Binding-site contacts:
Ligand atom N3 contacts residue TRP143 of chain 1.B at 3.0 Å (h-bond).
Ligand atom C2 contacts residue TRP143 of chain 1.B at 3.4 Å (hydrophobic).
Ligand atom C6 contacts residue MET114 of chain 1.C at 4.1 Å (hydrophobic).
Ligand atom C8 contacts residue TRP143 of chain 1.B at 3.7 Å (hydrophobic).
Ligand atom C3 contacts residue LEU112 of chain 1.C at 4.0 Å (hydrophobic).
Ligand atom C10 contacts residue CYS187 of chain 1.B at 3.7 Å (hydrophobic).
Ligand atom BR1 contacts residue LEU102 of chain 1.C at 3.9 Å.
Ligand atom N3 contacts residue TYR89 of chain 1.B at 2.7 Å (h-bond).
Ligand atom C3 contacts residue TRP143 of chain 1.B at 4.0 Å (hydrophobic).
Ligand atom N1 contacts residue THR144 of chain 1.B at 3.6 Å.
Ligand atom C2 contacts residue MET114 of chain 1.C at 3.4 Å (hydrophobic).
Ligand atom C3 contacts residue CYS187 of chain 1.B at 3.8 Å (hydrophobic).
Ligand atom BR1 contacts residue LEU112 of chain 1.C at 3.2 Å.
Ligand atom N3 contacts residue SER142 of chain 1.B at 3.9 Å.
Ligand atom C9 contacts residue TRP143 of chain 1.B at 3.8 Å (hydrophobic).
Ligand atom C3 contacts residue CYS188 of chain 1.B at 3.8 Å (hydrophobic).
Ligand atom N2 contacts residue TRP143 of chain 1.B at 3.5 Å (h-bond).
Ligand atom N2 contacts residue MET114 of chain 1.C at 3.3 Å.
Ligand atom C5 contacts residue LEU112 of chain 1.C at 3.9 Å (hydrophobic).
Ligand atom C8 contacts residue TYR192 of chain 1.B at 3.6 Å (hydrophobic).
Ligand atom C5 contacts residue THR144 of chain 1.B at 3.8 Å.
Ligand atom C3 contacts residue MET114 of chain 1.C at 3.8 Å (hydrophobic).
Ligand atom C6 contacts residue TRP143 of chain 1.B at 3.2 Å (hydrophobic).
Ligand atom C7 contacts residue TRP53 of chain 1.C at 3.7 Å (hydrophobic).
Ligand atom N1 contacts residue TRP143 of chain 1.B at 3.9 Å.
Ligand atom C1 contacts residue TRP143 of chain 1.B at 3.4 Å (hydrophobic).
Ligand atom C4 contacts residue LEU112 of chain 1.C at 3.3 Å (hydrophobic).
Ligand atom N1 contacts residue MET114 of chain 1.C at 3.7 Å.
Ligand atom C7 contacts residue TYR89 of chain 1.B at 3.5 Å (hydrophobic).
Ligand atom C8 contacts residue TYR185 of chain 1.B at 3.6 Å (hydrophobic).
Ligand atom BR1 contacts residue TYR113 of chain 1.C at 4.1 Å.
Ligand atom BR1 contacts residue ARG104 of chain 1.C at 3.6 Å.
Ligand atom BR1 contacts residue ALA103 of chain 1.C at 4.1 Å.
Ligand atom BR1 contacts residue THR144 of chain 1.B at 3.9 Å.
Ligand atom C1 contacts residue MET114 of chain 1.C at 3.5 Å (hydrophobic).
Ligand atom C10 contacts residue MET114 of chain 1.C at 3.5 Å (hydrophobic).
Ligand atom C9 contacts residue TYR185 of chain 1.B at 3.9 Å (hydrophobic).
Ligand atom C9 contacts residue TYR192 of chain 1.B at 3.8 Å (hydrophobic).
Ligand atom C8 contacts residue TYR89 of chain 1.B at 3.3 Å (hydrophobic).
Ligand atom C7 contacts residue TRP143 of chain 1.B at 3.7 Å (hydrophobic).

This protein binds this small molecule.
Small molecule (SMILES): Brc1ccc(N2CCCNCC2)cn1

Sequence of chain 1.C:
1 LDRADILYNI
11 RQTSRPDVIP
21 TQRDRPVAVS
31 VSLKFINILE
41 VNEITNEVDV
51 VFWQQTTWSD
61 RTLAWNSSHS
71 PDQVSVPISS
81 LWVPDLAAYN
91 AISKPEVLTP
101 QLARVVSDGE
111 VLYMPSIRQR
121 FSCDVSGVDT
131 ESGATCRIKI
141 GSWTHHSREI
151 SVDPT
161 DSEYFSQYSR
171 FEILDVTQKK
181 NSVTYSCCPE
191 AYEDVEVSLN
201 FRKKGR

Sequence of chain 1.B:
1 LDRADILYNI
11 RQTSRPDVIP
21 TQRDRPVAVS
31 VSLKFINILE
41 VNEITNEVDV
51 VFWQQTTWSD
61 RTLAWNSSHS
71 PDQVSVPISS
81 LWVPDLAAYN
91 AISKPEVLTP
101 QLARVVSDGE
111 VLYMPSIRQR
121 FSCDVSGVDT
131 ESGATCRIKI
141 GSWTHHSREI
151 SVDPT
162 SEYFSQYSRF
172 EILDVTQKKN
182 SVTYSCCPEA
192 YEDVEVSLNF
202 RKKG